Sequence of chain 1.A:
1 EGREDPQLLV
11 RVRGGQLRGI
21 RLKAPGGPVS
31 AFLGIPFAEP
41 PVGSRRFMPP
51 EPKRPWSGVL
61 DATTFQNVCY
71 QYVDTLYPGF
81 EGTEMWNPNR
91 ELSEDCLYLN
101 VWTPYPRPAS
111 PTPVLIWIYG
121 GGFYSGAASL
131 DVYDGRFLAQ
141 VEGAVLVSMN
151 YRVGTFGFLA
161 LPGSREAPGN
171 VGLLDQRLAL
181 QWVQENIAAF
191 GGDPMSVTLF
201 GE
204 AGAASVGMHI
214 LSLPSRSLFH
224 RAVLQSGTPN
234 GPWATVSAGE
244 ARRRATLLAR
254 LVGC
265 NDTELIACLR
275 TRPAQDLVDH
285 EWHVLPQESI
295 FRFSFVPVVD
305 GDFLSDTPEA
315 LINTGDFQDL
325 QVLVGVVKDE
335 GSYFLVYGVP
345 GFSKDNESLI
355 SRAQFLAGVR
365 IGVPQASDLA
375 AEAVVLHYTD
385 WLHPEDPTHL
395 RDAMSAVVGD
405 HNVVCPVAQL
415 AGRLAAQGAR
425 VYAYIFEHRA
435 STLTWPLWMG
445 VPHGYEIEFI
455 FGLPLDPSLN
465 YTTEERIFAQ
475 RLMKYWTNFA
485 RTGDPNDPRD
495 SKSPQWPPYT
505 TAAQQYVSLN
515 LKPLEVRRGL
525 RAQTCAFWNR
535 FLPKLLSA

A protein and the small-molecule ligand that binds it are described below.
Small molecule (SMILES): CC(=O)N[C@@H]1[C@@H](O)[C@H](O)[C@@H](CO)O[C@H]1O

Binding-site contacts:
Ligand atom N2 contacts residue GLY345 of chain 1.A at 4.2 Å.
Ligand atom N2 contacts residue ASN350 of chain 1.A at 2.9 Å (h-bond).
Ligand atom C2 contacts residue ASN350 of chain 1.A at 2.4 Å.
Ligand atom C5 contacts residue ASN350 of chain 1.A at 3.7 Å.
Ligand atom C5 contacts residue SER347 of chain 1.A at 3.7 Å.
Ligand atom O5 contacts residue SER347 of chain 1.A at 3.3 Å.
Ligand atom C3 contacts residue ASN350 of chain 1.A at 3.8 Å.
Ligand atom O5 contacts residue ASN350 of chain 1.A at 2.4 Å (h-bond).
Ligand atom C6 contacts residue SER347 of chain 1.A at 4.1 Å.
Ligand atom C1 contacts residue ASN350 of chain 1.A at 1.5 Å.
Ligand atom C8 contacts residue LEU353 of chain 1.A at 3.9 Å (hydrophobic).
Ligand atom C1 contacts residue GLY345 of chain 1.A at 4.5 Å.
Ligand atom C3 contacts residue GLY345 of chain 1.A at 4.0 Å.
Ligand atom O7 contacts residue ASN350 of chain 1.A at 3.3 Å (h-bond).
Ligand atom C4 contacts residue ASN350 of chain 1.A at 4.2 Å.
Ligand atom C7 contacts residue ASN350 of chain 1.A at 3.4 Å.
Ligand atom C2 contacts residue GLY345 of chain 1.A at 4.4 Å.
Ligand atom C1 contacts residue SER347 of chain 1.A at 3.7 Å.
Ligand atom O4 contacts residue GLY345 of chain 1.A at 4.2 Å.